The small molecule below binds the protein below.
Small molecule (SMILES): CC(=O)N[C@H]1[C@H](O[C@H]2[C@H](O)[C@@H](NC(C)=O)CO[C@@H]2CO)O[C@H](CO)[C@@H](O)[C@@H]1O

Binding-site contacts:
Ligand atom C5 contacts residue ASN12 of chain 16.J at 4.1 Å.
Ligand atom C2 contacts residue ASN12 of chain 16.J at 3.2 Å.
Ligand atom C7 contacts residue ASN12 of chain 16.J at 3.9 Å.
Ligand atom O7 contacts residue ASN12 of chain 16.J at 3.7 Å.
Ligand atom N2 contacts residue ASN12 of chain 16.J at 3.8 Å.
Ligand atom C1 contacts residue ASN12 of chain 16.J at 2.1 Å.
Ligand atom O5 contacts residue ASN12 of chain 16.J at 2.7 Å (h-bond).

Sequence of chain 16.J:
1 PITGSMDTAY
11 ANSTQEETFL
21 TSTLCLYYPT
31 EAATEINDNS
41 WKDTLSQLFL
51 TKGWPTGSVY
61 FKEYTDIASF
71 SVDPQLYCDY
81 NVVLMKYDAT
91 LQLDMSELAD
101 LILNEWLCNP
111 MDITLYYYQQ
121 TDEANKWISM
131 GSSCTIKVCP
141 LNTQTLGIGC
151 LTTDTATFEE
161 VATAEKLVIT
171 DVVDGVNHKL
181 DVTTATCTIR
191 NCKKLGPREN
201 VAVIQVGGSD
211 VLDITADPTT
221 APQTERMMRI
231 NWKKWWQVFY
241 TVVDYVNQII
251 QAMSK